Sequence of chain 1.A:
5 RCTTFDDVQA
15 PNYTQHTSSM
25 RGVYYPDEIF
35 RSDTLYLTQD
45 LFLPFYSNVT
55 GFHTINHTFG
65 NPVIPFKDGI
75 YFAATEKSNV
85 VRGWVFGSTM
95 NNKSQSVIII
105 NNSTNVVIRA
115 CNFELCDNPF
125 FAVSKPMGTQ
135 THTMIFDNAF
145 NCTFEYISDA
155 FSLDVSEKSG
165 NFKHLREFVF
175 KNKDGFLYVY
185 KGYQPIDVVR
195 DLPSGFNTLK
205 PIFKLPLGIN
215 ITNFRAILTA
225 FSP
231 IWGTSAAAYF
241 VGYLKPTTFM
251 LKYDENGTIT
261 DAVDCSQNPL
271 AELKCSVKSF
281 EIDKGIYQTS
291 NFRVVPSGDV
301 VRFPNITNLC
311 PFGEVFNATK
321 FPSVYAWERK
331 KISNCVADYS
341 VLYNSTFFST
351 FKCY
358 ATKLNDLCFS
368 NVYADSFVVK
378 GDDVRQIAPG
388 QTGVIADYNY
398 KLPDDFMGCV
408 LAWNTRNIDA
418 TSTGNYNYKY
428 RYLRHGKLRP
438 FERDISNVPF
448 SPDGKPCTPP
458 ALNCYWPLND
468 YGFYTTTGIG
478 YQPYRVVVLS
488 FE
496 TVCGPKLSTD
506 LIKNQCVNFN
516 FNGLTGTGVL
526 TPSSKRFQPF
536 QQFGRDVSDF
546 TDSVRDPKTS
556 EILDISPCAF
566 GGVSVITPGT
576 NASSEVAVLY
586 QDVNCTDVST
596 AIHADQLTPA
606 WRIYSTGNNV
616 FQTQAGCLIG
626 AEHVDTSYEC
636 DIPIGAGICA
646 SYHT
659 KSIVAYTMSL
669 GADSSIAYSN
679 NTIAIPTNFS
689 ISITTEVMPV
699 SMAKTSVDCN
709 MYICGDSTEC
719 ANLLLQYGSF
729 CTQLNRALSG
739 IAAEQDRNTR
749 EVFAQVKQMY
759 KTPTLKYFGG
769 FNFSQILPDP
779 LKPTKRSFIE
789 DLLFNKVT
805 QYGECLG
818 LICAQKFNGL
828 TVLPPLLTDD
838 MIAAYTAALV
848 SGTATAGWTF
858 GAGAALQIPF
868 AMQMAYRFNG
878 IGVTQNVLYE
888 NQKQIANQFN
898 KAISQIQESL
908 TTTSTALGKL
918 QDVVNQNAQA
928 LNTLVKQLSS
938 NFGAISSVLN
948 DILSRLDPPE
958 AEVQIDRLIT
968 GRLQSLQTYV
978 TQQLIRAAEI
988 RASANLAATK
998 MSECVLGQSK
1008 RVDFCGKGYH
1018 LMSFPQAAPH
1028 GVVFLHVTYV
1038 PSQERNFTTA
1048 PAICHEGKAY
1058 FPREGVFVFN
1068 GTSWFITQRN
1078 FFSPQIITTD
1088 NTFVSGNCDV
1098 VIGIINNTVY

Binding-site contacts:
Ligand atom N2 contacts residue ASN678 of chain 1.A at 2.8 Å (h-bond).
Ligand atom C6 contacts residue ILE1099 of chain 1.A at 4.4 Å (hydrophobic).
Ligand atom O5 contacts residue ASN678 of chain 1.A at 2.4 Å (h-bond).
Ligand atom C4 contacts residue ASN678 of chain 1.A at 4.2 Å.
Ligand atom C2 contacts residue ASN678 of chain 1.A at 2.4 Å.
Ligand atom C3 contacts residue ASN678 of chain 1.A at 3.7 Å.
Ligand atom C1 contacts residue ASN678 of chain 1.A at 1.4 Å.
Ligand atom C8 contacts residue LEU763 of chain 1.B at 4.4 Å (hydrophobic).
Ligand atom C5 contacts residue ASN678 of chain 1.A at 3.7 Å.
Ligand atom O7 contacts residue ASN678 of chain 1.A at 4.0 Å.
Ligand atom C7 contacts residue ASN678 of chain 1.A at 3.6 Å.

Sequence of chain 1.B:
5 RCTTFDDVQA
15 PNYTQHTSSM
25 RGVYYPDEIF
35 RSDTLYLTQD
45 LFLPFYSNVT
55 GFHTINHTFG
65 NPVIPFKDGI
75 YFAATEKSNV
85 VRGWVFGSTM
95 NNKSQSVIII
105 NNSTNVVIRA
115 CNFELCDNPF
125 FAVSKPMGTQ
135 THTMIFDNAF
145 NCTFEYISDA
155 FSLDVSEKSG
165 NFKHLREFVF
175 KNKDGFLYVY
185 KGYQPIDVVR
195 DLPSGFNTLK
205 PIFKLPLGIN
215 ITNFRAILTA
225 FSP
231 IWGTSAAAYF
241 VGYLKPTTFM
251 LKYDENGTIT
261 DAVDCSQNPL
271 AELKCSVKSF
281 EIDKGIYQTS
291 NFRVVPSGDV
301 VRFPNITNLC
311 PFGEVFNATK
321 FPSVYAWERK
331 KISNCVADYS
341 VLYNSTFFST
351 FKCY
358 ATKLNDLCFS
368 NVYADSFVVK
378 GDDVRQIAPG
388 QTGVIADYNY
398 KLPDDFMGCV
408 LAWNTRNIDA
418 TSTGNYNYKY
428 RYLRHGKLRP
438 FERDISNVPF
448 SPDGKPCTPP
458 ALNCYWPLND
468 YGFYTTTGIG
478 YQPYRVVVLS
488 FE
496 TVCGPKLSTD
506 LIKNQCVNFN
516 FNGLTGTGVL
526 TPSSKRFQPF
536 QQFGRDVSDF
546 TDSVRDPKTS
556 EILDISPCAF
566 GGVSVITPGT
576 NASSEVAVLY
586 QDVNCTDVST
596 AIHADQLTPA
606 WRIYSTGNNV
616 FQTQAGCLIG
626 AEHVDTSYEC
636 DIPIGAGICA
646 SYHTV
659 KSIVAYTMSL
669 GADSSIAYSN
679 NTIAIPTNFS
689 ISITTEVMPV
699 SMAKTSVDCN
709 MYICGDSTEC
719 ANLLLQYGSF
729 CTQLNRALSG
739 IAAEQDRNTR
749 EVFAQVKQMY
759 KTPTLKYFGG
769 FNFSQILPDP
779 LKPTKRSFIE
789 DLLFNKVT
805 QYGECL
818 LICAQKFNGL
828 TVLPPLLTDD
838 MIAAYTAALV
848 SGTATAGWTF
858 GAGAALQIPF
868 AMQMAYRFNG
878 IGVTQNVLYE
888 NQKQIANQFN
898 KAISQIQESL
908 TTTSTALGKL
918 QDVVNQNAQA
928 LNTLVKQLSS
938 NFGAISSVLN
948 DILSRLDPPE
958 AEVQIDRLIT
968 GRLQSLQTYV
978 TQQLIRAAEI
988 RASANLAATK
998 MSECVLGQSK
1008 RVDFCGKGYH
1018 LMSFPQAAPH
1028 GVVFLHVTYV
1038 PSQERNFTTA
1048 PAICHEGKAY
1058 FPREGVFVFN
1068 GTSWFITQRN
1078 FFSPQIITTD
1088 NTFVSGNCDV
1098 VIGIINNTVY

A protein and the small-molecule ligand that binds it are described below.
Small molecule (SMILES): CC(=O)N[C@@H]1[C@@H](O)[C@H](O)[C@@H](CO)O[C@H]1O